This protein binds this small molecule.
Small molecule (SMILES): C[C@H](O)COCC(COC[C@@H](C)O)(COC[C@@H](C)O)COC[C@@H](C)O

Sequence of chain 1.A:
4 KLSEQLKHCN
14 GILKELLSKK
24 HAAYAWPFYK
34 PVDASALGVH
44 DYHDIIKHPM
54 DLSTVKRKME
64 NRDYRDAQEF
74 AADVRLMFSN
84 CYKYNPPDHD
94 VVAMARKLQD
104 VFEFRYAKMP

Binding-site contacts:
Ligand atom CAJ contacts residue PRO90 of chain 1.A at 3.4 Å (hydrophobic).
Ligand atom OAD contacts residue ARG99 of chain 1.A at 4.0 Å.
Ligand atom CAB contacts residue VAL95 of chain 1.A at 3.9 Å (hydrophobic).
Ligand atom OAH contacts residue PRO90 of chain 1.A at 4.4 Å.
Ligand atom OAD contacts residue ALA96 of chain 1.A at 3.9 Å.
Ligand atom CAB contacts residue ARG99 of chain 1.A at 4.1 Å.
Ligand atom CAI contacts residue PRO90 of chain 1.A at 3.7 Å (hydrophobic).
Ligand atom CAC contacts residue ALA96 of chain 1.A at 4.1 Å (hydrophobic).
Ligand atom CAE contacts residue ALA96 of chain 1.A at 3.2 Å (hydrophobic).
Ligand atom OAK contacts residue PRO90 of chain 1.A at 4.4 Å.
Ligand atom CAE contacts residue LYS100 of chain 1.A at 4.2 Å.
Ligand atom CAI contacts residue VAL95 of chain 1.A at 4.4 Å (hydrophobic).